This small molecule binds to this protein.
Small molecule (SMILES): CC(=O)N[C@@H]1[C@@H](O)[C@H](O)[C@@H](CO)O[C@H]1O

Binding-site contacts:
Ligand atom C4 contacts residue ASN331 of chain 1.K at 4.3 Å.
Ligand atom C5 contacts residue ASN331 of chain 1.K at 3.7 Å.
Ligand atom O7 contacts residue ASN331 of chain 1.K at 3.7 Å.
Ligand atom O5 contacts residue ASN331 of chain 1.K at 2.4 Å (h-bond).
Ligand atom C5 contacts residue GLN580 of chain 1.K at 3.8 Å.
Ligand atom C2 contacts residue GLN580 of chain 1.K at 4.3 Å.
Ligand atom O6 contacts residue ASN331 of chain 1.K at 4.5 Å.
Ligand atom C4 contacts residue GLN580 of chain 1.K at 3.5 Å.
Ligand atom N2 contacts residue ASN331 of chain 1.K at 2.9 Å (h-bond).
Ligand atom O5 contacts residue GLN580 of chain 1.K at 3.7 Å.
Ligand atom O4 contacts residue GLN580 of chain 1.K at 4.3 Å.
Ligand atom C6 contacts residue PRO579 of chain 1.K at 4.2 Å (hydrophobic).
Ligand atom C6 contacts residue GLN580 of chain 1.K at 3.6 Å.
Ligand atom O5 contacts residue PRO579 of chain 1.K at 4.5 Å.
Ligand atom C3 contacts residue GLN580 of chain 1.K at 4.4 Å.
Ligand atom O6 contacts residue PRO579 of chain 1.K at 3.7 Å.
Ligand atom C7 contacts residue ASN331 of chain 1.K at 3.5 Å.
Ligand atom C2 contacts residue ASN331 of chain 1.K at 2.5 Å.
Ligand atom C3 contacts residue ASN331 of chain 1.K at 3.9 Å.
Ligand atom C1 contacts residue ASN331 of chain 1.K at 1.5 Å.

Sequence of chain 1.K:
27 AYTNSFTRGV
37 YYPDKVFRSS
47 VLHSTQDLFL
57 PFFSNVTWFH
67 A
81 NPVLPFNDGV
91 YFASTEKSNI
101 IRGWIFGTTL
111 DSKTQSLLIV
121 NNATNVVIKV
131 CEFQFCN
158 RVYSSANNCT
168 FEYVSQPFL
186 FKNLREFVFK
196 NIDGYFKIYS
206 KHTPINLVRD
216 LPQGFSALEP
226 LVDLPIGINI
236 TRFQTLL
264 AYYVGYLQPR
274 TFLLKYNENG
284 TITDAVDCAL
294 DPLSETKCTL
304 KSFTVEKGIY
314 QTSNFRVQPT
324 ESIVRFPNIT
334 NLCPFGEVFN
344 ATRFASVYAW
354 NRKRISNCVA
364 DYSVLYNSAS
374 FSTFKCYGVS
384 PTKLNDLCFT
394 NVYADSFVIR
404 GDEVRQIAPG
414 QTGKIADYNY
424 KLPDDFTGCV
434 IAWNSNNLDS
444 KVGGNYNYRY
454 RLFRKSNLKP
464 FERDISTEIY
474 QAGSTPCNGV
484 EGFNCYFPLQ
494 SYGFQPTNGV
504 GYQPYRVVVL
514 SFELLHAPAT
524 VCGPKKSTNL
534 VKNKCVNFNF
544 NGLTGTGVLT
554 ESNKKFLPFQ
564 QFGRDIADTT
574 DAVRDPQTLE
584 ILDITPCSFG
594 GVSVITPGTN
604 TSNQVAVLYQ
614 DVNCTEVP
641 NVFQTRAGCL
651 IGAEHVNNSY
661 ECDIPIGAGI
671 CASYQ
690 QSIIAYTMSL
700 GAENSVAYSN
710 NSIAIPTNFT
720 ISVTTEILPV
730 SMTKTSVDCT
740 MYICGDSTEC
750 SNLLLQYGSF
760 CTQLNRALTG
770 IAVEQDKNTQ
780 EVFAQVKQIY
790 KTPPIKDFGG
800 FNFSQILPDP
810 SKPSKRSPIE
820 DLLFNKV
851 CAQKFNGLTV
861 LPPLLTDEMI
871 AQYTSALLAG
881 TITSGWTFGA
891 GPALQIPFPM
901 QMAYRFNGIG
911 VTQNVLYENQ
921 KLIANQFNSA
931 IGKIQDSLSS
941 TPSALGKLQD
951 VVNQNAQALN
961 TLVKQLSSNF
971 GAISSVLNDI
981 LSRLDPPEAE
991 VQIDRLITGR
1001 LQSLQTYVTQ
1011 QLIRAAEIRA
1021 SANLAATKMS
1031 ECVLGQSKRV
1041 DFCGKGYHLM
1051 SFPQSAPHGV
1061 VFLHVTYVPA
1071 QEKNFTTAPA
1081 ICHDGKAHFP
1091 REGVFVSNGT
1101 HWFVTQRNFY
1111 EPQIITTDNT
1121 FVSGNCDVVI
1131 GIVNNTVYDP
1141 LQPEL